Binding-site contacts:
Ligand atom CG contacts residue GLU193 of chain 1.B at 3.5 Å.
Ligand atom C contacts residue ARG96 of chain 1.B at 3.4 Å.
Ligand atom N contacts residue TYR220 of chain 1.B at 3.7 Å.
Ligand atom N contacts residue SER142 of chain 1.B at 4.1 Å.
Ligand atom CA contacts residue SER142 of chain 1.B at 3.3 Å.
Ligand atom N contacts residue GLU193 of chain 1.B at 2.8 Å (salt-bridge).
Ligand atom OE1 contacts residue THR143 of chain 1.B at 3.1 Å (h-bond).
Ligand atom OE1 contacts residue LEU138 of chain 1.B at 4.2 Å.
Ligand atom CD contacts residue LEU138 of chain 1.B at 4.1 Å (hydrophobic).
Ligand atom N contacts residue THR91 of chain 1.B at 2.9 Å (h-bond).
Ligand atom CA contacts residue THR91 of chain 1.B at 3.4 Å.
Ligand atom OXT contacts residue TYR61 of chain 1.B at 3.3 Å.
Ligand atom OE2 contacts residue GLU193 of chain 1.B at 3.7 Å.
Ligand atom OE2 contacts residue THR143 of chain 1.B at 2.7 Å (h-bond).
Ligand atom O contacts residue PRO89 of chain 1.B at 3.7 Å.
Ligand atom C contacts residue SER142 of chain 1.B at 3.3 Å.
Ligand atom C contacts residue PRO89 of chain 1.B at 4.3 Å (hydrophobic).
Ligand atom OXT contacts residue SER142 of chain 1.B at 2.8 Å (h-bond).
Ligand atom O contacts residue TYR61 of chain 1.B at 3.5 Å.
Ligand atom CB contacts residue TYR61 of chain 1.B at 3.5 Å (hydrophobic).
Ligand atom C contacts residue THR91 of chain 1.B at 3.7 Å.
Ligand atom OXT contacts residue ARG96 of chain 1.B at 2.8 Å (salt-bridge).
Ligand atom CG contacts residue LEU138 of chain 1.B at 3.9 Å (hydrophobic).
Ligand atom OXT contacts residue GLY141 of chain 1.B at 3.2 Å.
Ligand atom OE1 contacts residue SER142 of chain 1.B at 3.3 Å (h-bond).
Ligand atom O contacts residue THR91 of chain 1.B at 2.9 Å (h-bond).
Ligand atom CA contacts residue GLU193 of chain 1.B at 3.3 Å.
Ligand atom CD contacts residue GLU193 of chain 1.B at 3.9 Å.
Ligand atom N contacts residue PRO89 of chain 1.B at 2.9 Å (h-bond).
Ligand atom C contacts residue TYR61 of chain 1.B at 3.6 Å (hydrophobic).
Ligand atom OE1 contacts residue GLY141 of chain 1.B at 3.7 Å.
Ligand atom CB contacts residue GLU193 of chain 1.B at 4.0 Å.
Ligand atom CB contacts residue LEU138 of chain 1.B at 4.1 Å (hydrophobic).
Ligand atom O contacts residue SER142 of chain 1.B at 4.0 Å.
Ligand atom CA contacts residue PRO89 of chain 1.B at 4.0 Å (hydrophobic).
Ligand atom O contacts residue ARG96 of chain 1.B at 2.8 Å (salt-bridge).
Ligand atom N contacts residue TYR61 of chain 1.B at 4.1 Å.
Ligand atom CD contacts residue THR143 of chain 1.B at 3.3 Å.
Ligand atom O contacts residue LEU90 of chain 1.B at 3.5 Å.
Ligand atom CA contacts residue TYR61 of chain 1.B at 4.0 Å (hydrophobic).

A protein and the small-molecule ligand that binds it are described below.
Small molecule (SMILES): N[C@@H](CCC(=O)O)C(=O)O

Sequence of chain 1.B:
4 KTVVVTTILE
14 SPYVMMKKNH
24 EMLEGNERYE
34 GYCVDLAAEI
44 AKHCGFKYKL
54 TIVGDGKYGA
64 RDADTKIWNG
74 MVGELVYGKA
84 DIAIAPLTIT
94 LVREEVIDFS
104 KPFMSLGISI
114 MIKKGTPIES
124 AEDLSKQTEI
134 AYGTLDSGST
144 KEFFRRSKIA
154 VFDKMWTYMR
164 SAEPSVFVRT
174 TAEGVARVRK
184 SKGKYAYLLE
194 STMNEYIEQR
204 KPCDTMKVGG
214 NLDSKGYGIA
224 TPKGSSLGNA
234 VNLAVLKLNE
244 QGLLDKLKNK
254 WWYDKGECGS